Sequence of chain 5.S:
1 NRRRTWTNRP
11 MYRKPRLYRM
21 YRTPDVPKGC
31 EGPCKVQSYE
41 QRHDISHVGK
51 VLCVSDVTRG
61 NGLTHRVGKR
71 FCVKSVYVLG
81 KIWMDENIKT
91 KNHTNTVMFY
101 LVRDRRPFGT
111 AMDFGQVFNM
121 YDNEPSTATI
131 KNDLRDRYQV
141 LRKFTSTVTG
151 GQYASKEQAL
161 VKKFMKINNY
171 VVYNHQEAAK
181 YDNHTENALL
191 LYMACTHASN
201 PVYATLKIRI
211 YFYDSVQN

Binding-site contacts:
Ligand atom N4 contacts residue SER60 of chain 1.Q at 3.5 Å (h-bond).
Ligand atom O2 contacts residue TYR196 of chain 1.Q at 3.2 Å.
Ligand atom C6 contacts residue PHE149 of chain 1.Q at 3.4 Å (hydrophobic).
Ligand atom O5' contacts residue ARG112 of chain 1.O at 3.5 Å.
Ligand atom OP2 contacts residue LYS120 of chain 1.O at 3.4 Å (salt-bridge).
Ligand atom OP1 contacts residue ARG119 of chain 1.O at 3.5 Å.
Ligand atom OP1 contacts residue ARG112 of chain 1.O at 2.9 Å (salt-bridge).
Ligand atom N3 contacts residue PHE149 of chain 1.Q at 3.5 Å.
Ligand atom OP2 contacts residue ASN218 of chain 5.S at 3.1 Å (h-bond).
Ligand atom C4 contacts residue PHE149 of chain 1.Q at 3.5 Å (hydrophobic).
Ligand atom N6 contacts residue PHE149 of chain 1.Q at 3.6 Å.
Ligand atom N4 contacts residue LYS59 of chain 1.Q at 3.6 Å.
Ligand atom OP1 contacts residue LYS120 of chain 1.O at 2.9 Å (salt-bridge).
Ligand atom OP1 contacts residue ASP113 of chain 1.O at 2.9 Å (salt-bridge).
Ligand atom C5' contacts residue ARG70 of chain 5.S at 3.4 Å.
Ligand atom C2' contacts residue CYS19 of chain 1.Q at 3.7 Å (hydrophobic).
Ligand atom C2' contacts residue TYR196 of chain 1.Q at 3.0 Å (hydrophobic).
Ligand atom O4' contacts residue GLN116 of chain 1.O at 3.5 Å (h-bond).
Ligand atom O3' contacts residue LEU118 of chain 1.O at 3.5 Å (h-bond).
Ligand atom C2' contacts residue ASN218 of chain 5.S at 3.5 Å.
Ligand atom OP2 contacts residue TYR62 of chain 1.Q at 2.8 Å (h-bond).
Ligand atom N3 contacts residue TYR196 of chain 1.Q at 3.6 Å.
Ligand atom C5 contacts residue PHE149 of chain 1.Q at 3.4 Å (hydrophobic).
Ligand atom N1 contacts residue PHE149 of chain 1.Q at 3.4 Å.
Ligand atom C6 contacts residue CYS19 of chain 1.Q at 3.7 Å (hydrophobic).
Ligand atom C5' contacts residue LYS120 of chain 1.O at 3.5 Å.
Ligand atom O3' contacts residue ASP113 of chain 1.O at 3.6 Å (salt-bridge).
Ligand atom O3' contacts residue TYR196 of chain 1.Q at 2.9 Å (h-bond).
Ligand atom OP2 contacts residue ARG70 of chain 5.S at 2.5 Å (salt-bridge).
Ligand atom OP2 contacts residue ARG194 of chain 1.Q at 3.1 Å (salt-bridge).
Ligand atom P contacts residue TYR196 of chain 1.Q at 3.5 Å.
Ligand atom C5 contacts residue TYR198 of chain 1.Q at 3.5 Å (hydrophobic).
Ligand atom C2 contacts residue PHE149 of chain 1.Q at 3.4 Å (hydrophobic).
Ligand atom C3' contacts residue TYR196 of chain 1.Q at 3.1 Å (hydrophobic).
Ligand atom O4' contacts residue ARG80 of chain 1.O at 3.4 Å (salt-bridge).
Ligand atom C5' contacts residue ARG112 of chain 1.O at 3.6 Å.
Ligand atom C2 contacts residue TYR196 of chain 1.Q at 3.7 Å (hydrophobic).
Ligand atom C1' contacts residue ARG80 of chain 1.O at 3.7 Å.
Ligand atom C5' contacts residue ASP113 of chain 1.O at 3.7 Å.
Ligand atom OP2 contacts residue TYR196 of chain 1.Q at 2.8 Å (h-bond).

A protein and the small-molecule ligand that binds it are described below.
Small molecule (SMILES): Nc1ccn([C@H]2C[C@H](O[P](=O)(O)OC[C@H]3O[C@@H](n4cnc5c(N)ncnc54)C[C@@H]3O[P](=O)(O)OC[C@H]3O[C@@H](n4cnc5c(N)ncnc54)C[C@@H]3O[P](=O)(O)OC[C@H]3O[C@@H](n4ccc(N)nc4=O)C[C@@H]3O[P](=O)(O)OC[C@H]3O[C@@H](n4ccc(N)nc4=O)C[C@@H]3O[P](=O)(O)OC[C@H]3O[C@@H](n4cnc5c(N)ncnc54)C[C@@H]3O[P](=O)(O)OC[C@H]3O[C@@H](n4ccc(N)nc4=O)C[C@@H]3O)[C@@H](COP(=O)=O)O2)c(=O)n1

Sequence of chain 1.Q:
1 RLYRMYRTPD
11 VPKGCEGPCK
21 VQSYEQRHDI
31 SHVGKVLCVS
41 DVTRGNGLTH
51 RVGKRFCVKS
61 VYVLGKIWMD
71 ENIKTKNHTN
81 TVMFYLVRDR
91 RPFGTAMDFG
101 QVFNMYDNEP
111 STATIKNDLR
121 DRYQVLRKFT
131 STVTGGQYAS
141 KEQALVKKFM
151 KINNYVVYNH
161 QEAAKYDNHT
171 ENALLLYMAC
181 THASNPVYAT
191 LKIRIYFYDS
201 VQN

Sequence of chain 1.O:
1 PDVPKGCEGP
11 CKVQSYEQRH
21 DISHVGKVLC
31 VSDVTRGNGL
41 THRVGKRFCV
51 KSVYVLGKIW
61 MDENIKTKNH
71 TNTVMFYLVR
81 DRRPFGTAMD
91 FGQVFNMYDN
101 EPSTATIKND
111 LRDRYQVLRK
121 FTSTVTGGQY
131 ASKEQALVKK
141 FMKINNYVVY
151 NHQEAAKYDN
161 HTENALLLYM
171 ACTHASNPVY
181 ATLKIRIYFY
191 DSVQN